Sequence of chain 3.A:
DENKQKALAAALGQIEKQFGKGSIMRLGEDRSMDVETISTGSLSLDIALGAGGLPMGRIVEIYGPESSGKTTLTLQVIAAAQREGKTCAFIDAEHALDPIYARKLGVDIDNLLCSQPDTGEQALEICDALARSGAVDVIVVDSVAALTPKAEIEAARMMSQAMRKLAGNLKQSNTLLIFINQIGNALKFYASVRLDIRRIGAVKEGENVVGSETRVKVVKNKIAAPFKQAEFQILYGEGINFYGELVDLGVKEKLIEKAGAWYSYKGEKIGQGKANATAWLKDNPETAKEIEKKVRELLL

Binding-site contacts:
Ligand atom O1A contacts residue GLY75 of chain 3.A at 3.2 Å.
Ligand atom O1B contacts residue SER74 of chain 3.A at 3.2 Å (h-bond).
Ligand atom O3G contacts residue MN1 of chain 3.B at 3.4 Å.
Ligand atom O4' contacts residue THR78 of chain 3.A at 3.2 Å (h-bond).
Ligand atom O2G contacts residue GLN198 of chain 3.A at 3.5 Å (h-bond).
Ligand atom O1G contacts residue LYS76 of chain 3.A at 3.1 Å (salt-bridge).
Ligand atom PB contacts residue LYS76 of chain 3.A at 3.6 Å.
Ligand atom O1B contacts residue LYS76 of chain 3.A at 2.6 Å (salt-bridge).
Ligand atom C4 contacts residue TYR107 of chain 3.A at 3.7 Å (hydrophobic).
Ligand atom O1A contacts residue THR78 of chain 3.A at 2.9 Å (h-bond).
Ligand atom PG contacts residue MN1 of chain 3.B at 3.2 Å.
Ligand atom O2G contacts residue SER73 of chain 3.A at 2.5 Å (h-bond).
Ligand atom O1B contacts residue GLY75 of chain 3.A at 3.4 Å (h-bond).
Ligand atom O1G contacts residue MN1 of chain 3.B at 3.4 Å.
Ligand atom O3A contacts residue SER74 of chain 3.A at 3.7 Å.
Ligand atom N7 contacts residue TYR107 of chain 3.A at 3.6 Å.
Ligand atom N3 contacts residue GLY269 of chain 3.A at 3.1 Å (h-bond).
Ligand atom PB contacts residue MN1 of chain 3.B at 3.2 Å.
Ligand atom O2B contacts residue THR77 of chain 3.A at 2.6 Å (h-bond).
Ligand atom N6 contacts residue TYR107 of chain 3.A at 3.4 Å.
Ligand atom C8 contacts residue TYR107 of chain 3.A at 3.7 Å (hydrophobic).
Ligand atom O3A contacts residue GLY75 of chain 3.A at 3.1 Å (h-bond).
Ligand atom O4' contacts residue TYR107 of chain 3.A at 3.6 Å.
Ligand atom O2B contacts residue MN1 of chain 3.B at 2.8 Å.
Ligand atom C5 contacts residue TYR107 of chain 3.A at 3.6 Å (hydrophobic).
Ligand atom N3B contacts residue MN1 of chain 3.B at 2.5 Å.
Ligand atom O3A contacts residue SER73 of chain 3.A at 3.5 Å.
Ligand atom O1B contacts residue PRO71 of chain 3.A at 3.6 Å.
Ligand atom O1G contacts residue GLN198 of chain 3.A at 2.7 Å (h-bond).
Ligand atom C6 contacts residue TYR107 of chain 3.A at 3.6 Å (hydrophobic).
Ligand atom O2' contacts residue TYR268 of chain 3.A at 2.7 Å.
Ligand atom O2B contacts residue GLY75 of chain 3.A at 3.7 Å.
Ligand atom N6 contacts residue ASP104 of chain 3.A at 2.5 Å (salt-bridge).
Ligand atom N9 contacts residue TYR107 of chain 3.A at 3.7 Å.
Ligand atom O2G contacts residue GLU72 of chain 3.A at 3.0 Å.
Ligand atom PG contacts residue GLN198 of chain 3.A at 3.5 Å.
Ligand atom C5' contacts residue THR78 of chain 3.A at 3.6 Å.
Ligand atom C2 contacts residue GLY269 of chain 3.A at 3.4 Å.
Ligand atom O2B contacts residue LYS76 of chain 3.A at 3.0 Å (salt-bridge).
Ligand atom O1B contacts residue SER73 of chain 3.A at 3.3 Å (h-bond).

This small molecule binds to this protein.
Small molecule (SMILES): Nc1ncnc2c1ncn2[C@@H]1O[C@H](CO[P](=O)(O)O[P](=O)(O)NP(=O)(O)O)[C@@H](O)[C@H]1O